This protein binds this small molecule.
Small molecule (SMILES): CC(=O)N[C@@H]1[C@@H](O)[C@H](O)[C@@H](CO)O[C@H]1O

Sequence of chain 1.A:
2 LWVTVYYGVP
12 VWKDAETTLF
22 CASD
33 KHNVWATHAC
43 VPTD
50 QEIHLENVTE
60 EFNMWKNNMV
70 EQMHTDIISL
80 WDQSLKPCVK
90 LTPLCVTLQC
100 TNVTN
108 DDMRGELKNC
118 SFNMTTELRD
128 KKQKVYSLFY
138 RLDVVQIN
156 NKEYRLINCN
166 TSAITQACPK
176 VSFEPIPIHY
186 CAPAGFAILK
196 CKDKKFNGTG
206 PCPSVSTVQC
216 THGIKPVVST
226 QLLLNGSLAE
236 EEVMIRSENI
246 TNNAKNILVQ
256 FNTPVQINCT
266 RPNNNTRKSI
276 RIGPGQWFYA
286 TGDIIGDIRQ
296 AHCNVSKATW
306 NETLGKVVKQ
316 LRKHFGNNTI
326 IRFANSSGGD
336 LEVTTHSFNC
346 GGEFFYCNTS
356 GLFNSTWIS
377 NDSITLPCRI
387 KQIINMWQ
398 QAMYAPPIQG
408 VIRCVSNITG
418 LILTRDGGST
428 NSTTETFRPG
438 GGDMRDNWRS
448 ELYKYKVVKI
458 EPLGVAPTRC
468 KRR

Binding-site contacts:
Ligand atom C7 contacts residue ASN56 of chain 1.A at 3.5 Å.
Ligand atom N2 contacts residue SER10 of chain 1.D at 4.5 Å.
Ligand atom O5 contacts residue ASN56 of chain 1.A at 2.3 Å (h-bond).
Ligand atom C8 contacts residue GLU55 of chain 1.A at 3.6 Å.
Ligand atom C7 contacts residue GLU55 of chain 1.A at 4.3 Å.
Ligand atom C4 contacts residue ASN56 of chain 1.A at 4.2 Å.
Ligand atom C7 contacts residue SER10 of chain 1.D at 3.3 Å.
Ligand atom O7 contacts residue ASN56 of chain 1.A at 3.6 Å (h-bond).
Ligand atom C1 contacts residue ASN56 of chain 1.A at 1.4 Å.
Ligand atom C3 contacts residue ASN56 of chain 1.A at 3.8 Å.
Ligand atom C5 contacts residue ASN56 of chain 1.A at 3.6 Å.
Ligand atom C8 contacts residue SER10 of chain 1.D at 3.7 Å.
Ligand atom O7 contacts residue SER10 of chain 1.D at 2.4 Å (h-bond).
Ligand atom O7 contacts residue GLY9 of chain 1.D at 3.9 Å.
Ligand atom N2 contacts residue GLU55 of chain 1.A at 4.3 Å.
Ligand atom C2 contacts residue ASN56 of chain 1.A at 2.5 Å.
Ligand atom N2 contacts residue ASN56 of chain 1.A at 2.9 Å (h-bond).

Sequence of chain 1.D:
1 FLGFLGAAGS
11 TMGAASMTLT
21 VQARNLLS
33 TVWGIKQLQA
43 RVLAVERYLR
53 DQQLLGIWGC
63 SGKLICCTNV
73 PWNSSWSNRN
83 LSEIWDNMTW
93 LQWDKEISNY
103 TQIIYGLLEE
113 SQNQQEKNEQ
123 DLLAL